Sequence of chain 19.C:
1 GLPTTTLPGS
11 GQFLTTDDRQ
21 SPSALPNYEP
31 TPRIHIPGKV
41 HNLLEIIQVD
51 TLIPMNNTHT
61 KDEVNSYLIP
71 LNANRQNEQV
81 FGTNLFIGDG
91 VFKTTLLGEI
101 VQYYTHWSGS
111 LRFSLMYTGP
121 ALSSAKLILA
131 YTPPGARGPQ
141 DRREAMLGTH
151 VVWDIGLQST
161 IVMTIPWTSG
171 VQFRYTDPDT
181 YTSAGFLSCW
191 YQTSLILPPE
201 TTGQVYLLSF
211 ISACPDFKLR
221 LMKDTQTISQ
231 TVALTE

This protein binds this small molecule.
Small molecule (SMILES): Cc1cc(CCCCCOc2ccc(C3=NCCO3)cc2Cl)on1

Sequence of chain 19.A:
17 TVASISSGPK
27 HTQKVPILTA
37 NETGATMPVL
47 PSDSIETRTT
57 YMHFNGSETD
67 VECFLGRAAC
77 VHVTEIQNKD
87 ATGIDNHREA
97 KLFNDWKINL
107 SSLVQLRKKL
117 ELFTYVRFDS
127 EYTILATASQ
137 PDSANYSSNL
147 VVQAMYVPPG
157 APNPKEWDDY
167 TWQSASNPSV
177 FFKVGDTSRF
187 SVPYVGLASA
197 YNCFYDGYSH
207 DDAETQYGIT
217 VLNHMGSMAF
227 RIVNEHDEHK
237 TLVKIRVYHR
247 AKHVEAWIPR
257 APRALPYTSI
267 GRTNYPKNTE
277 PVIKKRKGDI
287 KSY

Binding-site contacts:
Ligand atom N2 contacts residue ASN219 of chain 19.A at 3.6 Å.
Ligand atom C5A contacts residue PHE186 of chain 19.A at 3.4 Å (hydrophobic).
Ligand atom C2A contacts residue MET224 of chain 19.A at 3.4 Å (hydrophobic).
Ligand atom C4C contacts residue VAL188 of chain 19.A at 3.9 Å (hydrophobic).
Ligand atom N3A contacts residue PRO174 of chain 19.A at 3.7 Å.
Ligand atom C5B contacts residue PHE186 of chain 19.A at 3.5 Å (hydrophobic).
Ligand atom C2C contacts residue TYR197 of chain 19.A at 3.8 Å (hydrophobic).
Ligand atom O1A contacts residue MET224 of chain 19.A at 2.8 Å.
Ligand atom O1A contacts residue PHE186 of chain 19.A at 2.8 Å.
Ligand atom C4 contacts residue LEU106 of chain 19.A at 3.6 Å (hydrophobic).
Ligand atom C5B contacts residue MET224 of chain 19.A at 3.5 Å (hydrophobic).
Ligand atom C2B contacts residue VAL188 of chain 19.A at 3.7 Å (hydrophobic).
Ligand atom C2A contacts residue PHE186 of chain 19.A at 3.2 Å (hydrophobic).
Ligand atom C1B contacts residue VAL188 of chain 19.A at 3.9 Å (hydrophobic).
Ligand atom O1 contacts residue MET221 of chain 19.A at 3.2 Å (h-bond).
Ligand atom C3B contacts residue TYR152 of chain 19.A at 3.7 Å (hydrophobic).
Ligand atom C2B contacts residue TYR152 of chain 19.A at 3.8 Å (hydrophobic).
Ligand atom C5A contacts residue VAL176 of chain 19.A at 3.2 Å (hydrophobic).
Ligand atom O1B contacts residue ILE104 of chain 19.A at 3.8 Å.
Ligand atom C5A contacts residue ALA150 of chain 19.A at 3.9 Å (hydrophobic).
Ligand atom C4B contacts residue PHE186 of chain 19.A at 3.4 Å (hydrophobic).
Ligand atom N3A contacts residue PHE186 of chain 19.A at 3.9 Å.
Ligand atom CL1 contacts residue ILE104 of chain 19.A at 3.5 Å.
Ligand atom C5A contacts residue MET224 of chain 19.A at 3.5 Å (hydrophobic).
Ligand atom C6B contacts residue TYR128 of chain 19.A at 3.8 Å (hydrophobic).
Ligand atom C5C contacts residue VAL191 of chain 19.A at 3.9 Å (hydrophobic).
Ligand atom N3A contacts residue ALA24 of chain 19.C at 3.6 Å.
Ligand atom C3C contacts residue TYR128 of chain 19.A at 3.4 Å (hydrophobic).
Ligand atom C1C contacts residue TYR128 of chain 19.A at 3.7 Å (hydrophobic).
Ligand atom C5C contacts residue TYR152 of chain 19.A at 3.9 Å (hydrophobic).
Ligand atom C4B contacts residue MET224 of chain 19.A at 3.8 Å (hydrophobic).
Ligand atom C4B contacts residue TYR152 of chain 19.A at 3.8 Å (hydrophobic).
Ligand atom C2C contacts residue TYR128 of chain 19.A at 3.8 Å (hydrophobic).
Ligand atom C4A contacts residue PRO174 of chain 19.A at 3.3 Å (hydrophobic).
Ligand atom C1C contacts residue LEU106 of chain 19.A at 3.5 Å (hydrophobic).
Ligand atom C5C contacts residue VAL188 of chain 19.A at 3.9 Å (hydrophobic).
Ligand atom C4C contacts residue VAL191 of chain 19.A at 3.5 Å (hydrophobic).
Ligand atom C31 contacts residue TYR197 of chain 19.A at 3.9 Å (hydrophobic).
Ligand atom C5 contacts residue LEU106 of chain 19.A at 3.7 Å (hydrophobic).
Ligand atom CL1 contacts residue TYR128 of chain 19.A at 3.3 Å.

Sequence of chain 20.C:
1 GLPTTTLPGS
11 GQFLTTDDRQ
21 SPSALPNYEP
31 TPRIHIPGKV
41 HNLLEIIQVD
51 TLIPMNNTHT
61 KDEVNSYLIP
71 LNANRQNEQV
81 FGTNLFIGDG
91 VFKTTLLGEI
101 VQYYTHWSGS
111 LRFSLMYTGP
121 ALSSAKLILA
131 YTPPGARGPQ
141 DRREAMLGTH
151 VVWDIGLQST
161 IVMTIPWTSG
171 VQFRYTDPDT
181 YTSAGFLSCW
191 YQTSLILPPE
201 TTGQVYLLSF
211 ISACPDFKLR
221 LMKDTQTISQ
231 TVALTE